Binding-site contacts:
Ligand atom C7 contacts residue ASN282 of chain 1.C at 4.1 Å.
Ligand atom C2 contacts residue ASN282 of chain 1.C at 2.5 Å.
Ligand atom C2 contacts residue GLU281 of chain 1.C at 3.1 Å.
Ligand atom C5 contacts residue ASN282 of chain 1.C at 3.7 Å.
Ligand atom C3 contacts residue GLU281 of chain 1.C at 4.1 Å.
Ligand atom O6 contacts residue ASN282 of chain 1.C at 3.8 Å.
Ligand atom N2 contacts residue GLU281 of chain 1.C at 3.3 Å (salt-bridge).
Ligand atom C3 contacts residue ASN282 of chain 1.C at 3.8 Å.
Ligand atom C7 contacts residue GLU281 of chain 1.C at 3.2 Å.
Ligand atom O7 contacts residue GLU281 of chain 1.C at 2.8 Å (salt-bridge).
Ligand atom C1 contacts residue GLU281 of chain 1.C at 4.0 Å.
Ligand atom C8 contacts residue GLU281 of chain 1.C at 3.5 Å.
Ligand atom C4 contacts residue ASN282 of chain 1.C at 4.3 Å.
Ligand atom N2 contacts residue ASN282 of chain 1.C at 3.0 Å (h-bond).
Ligand atom O5 contacts residue GLU281 of chain 1.C at 4.5 Å.
Ligand atom C1 contacts residue ASN282 of chain 1.C at 1.4 Å.
Ligand atom O5 contacts residue ASN282 of chain 1.C at 2.4 Å (h-bond).
Ligand atom O3 contacts residue GLU281 of chain 1.C at 4.1 Å.

Sequence of chain 1.C:
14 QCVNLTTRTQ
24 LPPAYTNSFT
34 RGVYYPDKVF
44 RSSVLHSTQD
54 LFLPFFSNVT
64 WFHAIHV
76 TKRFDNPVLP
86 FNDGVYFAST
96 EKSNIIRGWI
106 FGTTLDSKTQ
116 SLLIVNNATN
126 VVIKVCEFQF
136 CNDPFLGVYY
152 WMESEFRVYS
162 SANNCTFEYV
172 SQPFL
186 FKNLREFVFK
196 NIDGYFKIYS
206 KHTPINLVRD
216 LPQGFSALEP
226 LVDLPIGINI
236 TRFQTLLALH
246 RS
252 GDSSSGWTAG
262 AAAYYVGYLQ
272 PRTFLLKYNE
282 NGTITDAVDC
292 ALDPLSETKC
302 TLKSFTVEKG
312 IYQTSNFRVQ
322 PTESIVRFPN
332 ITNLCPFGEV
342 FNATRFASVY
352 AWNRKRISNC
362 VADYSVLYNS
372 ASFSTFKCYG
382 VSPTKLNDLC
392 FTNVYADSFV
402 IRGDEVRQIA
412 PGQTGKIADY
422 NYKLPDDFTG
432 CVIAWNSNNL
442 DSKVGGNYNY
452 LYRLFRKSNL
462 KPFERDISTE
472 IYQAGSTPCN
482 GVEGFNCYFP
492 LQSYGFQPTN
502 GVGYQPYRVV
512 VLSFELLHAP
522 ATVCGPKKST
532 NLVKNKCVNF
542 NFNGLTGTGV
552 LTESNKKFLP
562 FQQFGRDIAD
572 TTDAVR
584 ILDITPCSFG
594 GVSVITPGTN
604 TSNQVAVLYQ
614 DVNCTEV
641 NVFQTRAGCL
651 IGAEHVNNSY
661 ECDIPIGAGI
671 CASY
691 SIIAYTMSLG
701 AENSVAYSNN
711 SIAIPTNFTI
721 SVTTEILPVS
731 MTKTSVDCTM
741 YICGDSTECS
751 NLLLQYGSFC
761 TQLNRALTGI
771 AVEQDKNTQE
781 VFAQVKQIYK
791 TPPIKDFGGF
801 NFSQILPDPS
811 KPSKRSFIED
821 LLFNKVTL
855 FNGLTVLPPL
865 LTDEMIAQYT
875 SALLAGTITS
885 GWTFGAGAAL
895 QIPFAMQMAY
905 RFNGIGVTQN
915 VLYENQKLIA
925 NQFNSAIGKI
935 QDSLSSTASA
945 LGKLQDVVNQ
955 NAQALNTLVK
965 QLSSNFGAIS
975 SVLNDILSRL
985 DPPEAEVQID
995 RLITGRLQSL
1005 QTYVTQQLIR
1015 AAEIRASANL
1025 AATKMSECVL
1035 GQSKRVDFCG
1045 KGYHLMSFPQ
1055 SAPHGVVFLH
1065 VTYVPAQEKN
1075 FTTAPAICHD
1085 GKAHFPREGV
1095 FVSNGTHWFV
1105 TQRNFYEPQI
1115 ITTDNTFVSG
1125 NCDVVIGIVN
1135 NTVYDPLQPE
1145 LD

This protein binds this small molecule.
Small molecule (SMILES): CC(=O)N[C@@H]1[C@@H](O)[C@H](O)[C@@H](CO)O[C@H]1O